Binding-site contacts:
Ligand atom CG contacts residue CYN1 of chain 1.G at 3.6 Å.
Ligand atom CD1 contacts residue HEM1 of chain 1.H at 3.7 Å.
Ligand atom N contacts residue SER253 of chain 1.B at 3.6 Å.
Ligand atom N contacts residue THR369 of chain 1.B at 2.7 Å (h-bond).
Ligand atom CH2 contacts residue VAL120 of chain 1.B at 3.8 Å (hydrophobic).
Ligand atom CE2 contacts residue ALA254 of chain 1.B at 3.5 Å (hydrophobic).
Ligand atom CD2 contacts residue SER253 of chain 1.B at 3.7 Å.
Ligand atom CE3 contacts residue LEU224 of chain 1.B at 3.7 Å (hydrophobic).
Ligand atom O contacts residue HEM1 of chain 1.H at 3.5 Å.
Ligand atom CD2 contacts residue PHE153 of chain 1.B at 3.6 Å (hydrophobic).
Ligand atom CZ3 contacts residue GLY252 of chain 1.B at 3.7 Å.
Ligand atom CZ2 contacts residue ALA254 of chain 1.B at 3.6 Å (hydrophobic).
Ligand atom CE2 contacts residue PHE153 of chain 1.B at 3.5 Å (hydrophobic).
Ligand atom CB contacts residue THR369 of chain 1.B at 3.5 Å.
Ligand atom O contacts residue ILE344 of chain 1.B at 3.4 Å.
Ligand atom CZ2 contacts residue TYR116 of chain 1.B at 3.7 Å (hydrophobic).
Ligand atom CA contacts residue HEM1 of chain 1.H at 3.8 Å.
Ligand atom O contacts residue THR369 of chain 1.B at 3.5 Å (h-bond).
Ligand atom CZ3 contacts residue SER253 of chain 1.B at 3.7 Å.
Ligand atom OXT contacts residue THR369 of chain 1.B at 3.5 Å.
Ligand atom O contacts residue ARG221 of chain 1.B at 2.9 Å (salt-bridge).
Ligand atom C contacts residue THR369 of chain 1.B at 3.4 Å.
Ligand atom C contacts residue ARG221 of chain 1.B at 3.6 Å.
Ligand atom CE3 contacts residue SER253 of chain 1.B at 3.6 Å.
Ligand atom OXT contacts residue PHE216 of chain 1.B at 3.5 Å.
Ligand atom NE1 contacts residue CYN1 of chain 1.G at 3.4 Å.
Ligand atom OXT contacts residue ARG221 of chain 1.B at 2.8 Å (salt-bridge).
Ligand atom CG contacts residue PHE153 of chain 1.B at 3.5 Å (hydrophobic).
Ligand atom CA contacts residue CYN1 of chain 1.G at 3.8 Å.
Ligand atom N contacts residue CYN1 of chain 1.G at 3.1 Å (h-bond).
Ligand atom CD1 contacts residue CYN1 of chain 1.G at 3.1 Å.
Ligand atom CH2 contacts residue TYR116 of chain 1.B at 3.7 Å (hydrophobic).
Ligand atom CD1 contacts residue PHE153 of chain 1.B at 3.3 Å (hydrophobic).
Ligand atom N contacts residue HEM1 of chain 1.H at 3.5 Å (h-bond).
Ligand atom CA contacts residue THR369 of chain 1.B at 3.3 Å.
Ligand atom NE1 contacts residue ALA254 of chain 1.B at 3.8 Å.
Ligand atom CE3 contacts residue GLY252 of chain 1.B at 3.2 Å.
Ligand atom CZ2 contacts residue PHE153 of chain 1.B at 3.9 Å (hydrophobic).
Ligand atom O contacts residue GLY368 of chain 1.B at 3.7 Å.
Ligand atom NE1 contacts residue PHE153 of chain 1.B at 3.4 Å.

A small-molecule ligand and the protein it binds are described below.
Small molecule (SMILES): N[C@@H](Cc1c[nH]c2ccccc12)C(=O)O

Sequence of chain 1.B:
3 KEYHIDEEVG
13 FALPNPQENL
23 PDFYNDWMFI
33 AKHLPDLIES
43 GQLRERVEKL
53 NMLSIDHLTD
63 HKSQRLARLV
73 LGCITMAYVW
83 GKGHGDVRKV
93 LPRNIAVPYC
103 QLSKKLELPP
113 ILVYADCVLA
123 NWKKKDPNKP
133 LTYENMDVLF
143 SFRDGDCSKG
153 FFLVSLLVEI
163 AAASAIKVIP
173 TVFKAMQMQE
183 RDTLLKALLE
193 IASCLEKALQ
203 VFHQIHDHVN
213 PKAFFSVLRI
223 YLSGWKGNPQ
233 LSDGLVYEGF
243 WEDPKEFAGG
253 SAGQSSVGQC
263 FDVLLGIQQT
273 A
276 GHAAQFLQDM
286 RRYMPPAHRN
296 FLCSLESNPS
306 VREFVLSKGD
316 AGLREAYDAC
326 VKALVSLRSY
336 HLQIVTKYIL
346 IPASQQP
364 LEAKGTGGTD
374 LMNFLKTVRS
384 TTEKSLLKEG